Sequence of chain 1.C:
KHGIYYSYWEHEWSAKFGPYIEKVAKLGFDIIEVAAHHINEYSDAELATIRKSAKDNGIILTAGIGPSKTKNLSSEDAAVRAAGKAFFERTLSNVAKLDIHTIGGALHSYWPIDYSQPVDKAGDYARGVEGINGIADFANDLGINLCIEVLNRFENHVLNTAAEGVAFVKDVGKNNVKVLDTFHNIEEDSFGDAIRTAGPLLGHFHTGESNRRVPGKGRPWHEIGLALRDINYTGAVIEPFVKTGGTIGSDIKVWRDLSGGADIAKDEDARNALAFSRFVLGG

Binding-site contacts:
Ligand atom C4 contacts residue GLU170 of chain 1.C at 3.6 Å.
Ligand atom C1 contacts residue GLU176 of chain 1.C at 3.7 Å.
Ligand atom O1 contacts residue HIS206 of chain 1.C at 3.2 Å (h-bond).
Ligand atom C5 contacts residue ILE86 of chain 1.C at 4.3 Å (hydrophobic).
Ligand atom O1 contacts residue ARG235 of chain 1.C at 3.0 Å (salt-bridge).
Ligand atom C2 contacts residue ARG235 of chain 1.C at 4.1 Å.
Ligand atom C6 contacts residue GLY87 of chain 1.C at 3.5 Å.
Ligand atom O1 contacts residue TRP132 of chain 1.C at 4.0 Å.
Ligand atom O6 contacts residue GLY87 of chain 1.C at 3.7 Å.
Ligand atom O4 contacts residue LEU172 of chain 1.C at 3.9 Å.
Ligand atom C5 contacts residue GLU170 of chain 1.C at 4.0 Å.
Ligand atom O2 contacts residue LEU172 of chain 1.C at 4.3 Å.
Ligand atom O4 contacts residue GLU170 of chain 1.C at 2.9 Å (salt-bridge).
Ligand atom C1 contacts residue TRP132 of chain 1.C at 4.0 Å (hydrophobic).
Ligand atom C2 contacts residue HIS206 of chain 1.C at 3.7 Å.
Ligand atom O2 contacts residue GLU264 of chain 1.C at 3.5 Å (salt-bridge).
Ligand atom O3 contacts residue GLU170 of chain 1.C at 2.6 Å (salt-bridge).
Ligand atom O6 contacts residue ALA127 of chain 1.C at 3.1 Å (h-bond).
Ligand atom C2 contacts residue GLU170 of chain 1.C at 4.0 Å.
Ligand atom C3 contacts residue GLU264 of chain 1.C at 3.0 Å.
Ligand atom O3 contacts residue MN1 of chain 1.J at 2.4 Å.
Ligand atom C3 contacts residue MN1 of chain 1.J at 3.2 Å.
Ligand atom O2 contacts residue HIS206 of chain 1.C at 2.8 Å (h-bond).
Ligand atom C6 contacts residue ILE86 of chain 1.C at 3.3 Å (hydrophobic).
Ligand atom O6 contacts residue GLY126 of chain 1.C at 3.5 Å.
Ligand atom O2 contacts residue ASP203 of chain 1.C at 3.3 Å (salt-bridge).
Ligand atom C3 contacts residue GLU170 of chain 1.C at 3.5 Å.
Ligand atom C1 contacts residue GLU264 of chain 1.C at 4.2 Å.
Ligand atom C1 contacts residue ILE277 of chain 1.C at 4.2 Å (hydrophobic).
Ligand atom C2 contacts residue MN1 of chain 1.J at 3.0 Å.
Ligand atom O3 contacts residue GLU264 of chain 1.C at 3.1 Å (salt-bridge).
Ligand atom C1 contacts residue ARG235 of chain 1.C at 3.1 Å.
Ligand atom O2 contacts residue ARG235 of chain 1.C at 3.8 Å.
Ligand atom C1 contacts residue HIS206 of chain 1.C at 4.0 Å.
Ligand atom O2 contacts residue MN1 of chain 1.J at 2.3 Å.
Ligand atom C2 contacts residue GLU264 of chain 1.C at 3.4 Å.
Ligand atom O3 contacts residue HIS229 of chain 1.C at 3.2 Å.
Ligand atom O6 contacts residue ILE86 of chain 1.C at 3.0 Å (h-bond).
Ligand atom O1 contacts residue GLU176 of chain 1.C at 2.4 Å (salt-bridge).
Ligand atom O2 contacts residue GLU170 of chain 1.C at 3.3 Å (salt-bridge).

A small-molecule ligand and the protein it binds are described below.
Small molecule (SMILES): O=C(CO)[C@@H](O)[C@H](O)[C@H](O)CO